Sequence of chain 1.L:
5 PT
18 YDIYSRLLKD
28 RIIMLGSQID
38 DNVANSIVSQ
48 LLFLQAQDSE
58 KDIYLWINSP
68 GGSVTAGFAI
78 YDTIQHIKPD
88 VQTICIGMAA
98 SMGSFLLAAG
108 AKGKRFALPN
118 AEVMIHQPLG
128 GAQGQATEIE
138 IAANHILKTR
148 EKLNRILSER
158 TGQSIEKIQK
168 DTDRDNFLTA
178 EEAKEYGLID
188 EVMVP

A protein and the small-molecule ligand that binds it are described below.
Small molecule (SMILES): C[C@H]1C(=O)N(Cc2cccc3ccccc23)C[C@@H]2N(C(=O)NCc3ccc(F)cc3)CCC(=O)N21

Binding-site contacts:
Ligand atom C34 contacts residue LEU24 of chain 1.K at 3.8 Å (hydrophobic).
Ligand atom C05 contacts residue ILE29 of chain 1.K at 3.8 Å (hydrophobic).
Ligand atom C34 contacts residue PHE50 of chain 1.L at 3.7 Å (hydrophobic).
Ligand atom N27 contacts residue ASP27 of chain 1.K at 3.7 Å.
Ligand atom C28 contacts residue ASP27 of chain 1.K at 3.8 Å.
Ligand atom N03 contacts residue TYR61 of chain 1.K at 3.8 Å.
Ligand atom C35 contacts residue LEU49 of chain 1.L at 3.7 Å (hydrophobic).
Ligand atom C35 contacts residue ALA53 of chain 1.L at 3.7 Å (hydrophobic).
Ligand atom C23 contacts residue TYR61 of chain 1.K at 3.4 Å (hydrophobic).
Ligand atom C22 contacts residue TYR61 of chain 1.K at 3.5 Å (hydrophobic).
Ligand atom C16 contacts residue TRP63 of chain 1.K at 3.5 Å (hydrophobic).
Ligand atom C29 contacts residue ASP27 of chain 1.K at 3.8 Å.
Ligand atom C29 contacts residue ALA53 of chain 1.L at 3.4 Å (hydrophobic).
Ligand atom C12 contacts residue LEU49 of chain 1.L at 3.8 Å (hydrophobic).
Ligand atom C31 contacts residue ASP27 of chain 1.K at 3.6 Å.
Ligand atom C17 contacts residue ILE29 of chain 1.K at 3.8 Å (hydrophobic).
Ligand atom C17 contacts residue TRP63 of chain 1.K at 3.8 Å (hydrophobic).
Ligand atom C31 contacts residue ARG23 of chain 1.K at 3.6 Å.
Ligand atom C07 contacts residue ILE91 of chain 1.K at 3.3 Å (hydrophobic).
Ligand atom C15 contacts residue LEU49 of chain 1.L at 3.7 Å (hydrophobic).
Ligand atom C21 contacts residue TYR61 of chain 1.K at 3.8 Å (hydrophobic).
Ligand atom F33 contacts residue ARG23 of chain 1.K at 3.6 Å.
Ligand atom C14 contacts residue LEU49 of chain 1.L at 3.8 Å (hydrophobic).
Ligand atom C28 contacts residue ALA53 of chain 1.L at 3.5 Å (hydrophobic).
Ligand atom O26 contacts residue LEU49 of chain 1.L at 3.8 Å.
Ligand atom C11 contacts residue HIS83 of chain 1.L at 3.8 Å.
Ligand atom C16 contacts residue ILE29 of chain 1.K at 3.7 Å (hydrophobic).
Ligand atom N20 contacts residue ILE29 of chain 1.K at 3.8 Å.
Ligand atom C32 contacts residue LEU24 of chain 1.K at 3.8 Å (hydrophobic).
Ligand atom C15 contacts residue ILE93 of chain 1.K at 3.6 Å (hydrophobic).
Ligand atom C30 contacts residue ASP27 of chain 1.K at 3.1 Å.
Ligand atom C11 contacts residue MET190 of chain 1.K at 3.8 Å (hydrophobic).
Ligand atom F33 contacts residue LEU24 of chain 1.K at 3.0 Å.
Ligand atom N06 contacts residue TYR61 of chain 1.K at 3.7 Å.
Ligand atom C30 contacts residue ALA53 of chain 1.L at 3.6 Å (hydrophobic).
Ligand atom C13 contacts residue ILE93 of chain 1.K at 3.4 Å (hydrophobic).
Ligand atom O24 contacts residue TYR61 of chain 1.K at 3.1 Å (h-bond).
Ligand atom F33 contacts residue PHE50 of chain 1.L at 3.4 Å.
Ligand atom C14 contacts residue ILE93 of chain 1.K at 3.4 Å (hydrophobic).
Ligand atom C13 contacts residue LEU49 of chain 1.L at 3.6 Å (hydrophobic).

Sequence of chain 1.K:
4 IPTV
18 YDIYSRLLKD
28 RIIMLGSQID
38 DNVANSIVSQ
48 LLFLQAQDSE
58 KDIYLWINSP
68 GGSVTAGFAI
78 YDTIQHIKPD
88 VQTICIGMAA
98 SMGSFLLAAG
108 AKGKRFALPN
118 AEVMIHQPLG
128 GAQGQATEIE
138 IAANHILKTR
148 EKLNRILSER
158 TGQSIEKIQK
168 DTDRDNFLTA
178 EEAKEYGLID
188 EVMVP